Binding-site contacts:
Ligand atom N3 contacts residue LYS18 of chain 1.C at 4.0 Å.
Ligand atom C6 contacts residue SER35 of chain 1.C at 4.0 Å.
Ligand atom C2 contacts residue SER19 of chain 1.C at 3.3 Å.
Ligand atom C4 contacts residue LYS18 of chain 1.C at 3.7 Å.
Ligand atom N6 contacts residue TRP34 of chain 1.C at 3.4 Å.
Ligand atom C2' contacts residue LYS18 of chain 1.C at 3.4 Å.
Ligand atom N6 contacts residue SER35 of chain 1.C at 2.8 Å (h-bond).
Ligand atom C2' contacts residue ASP133 of chain 1.C at 3.7 Å.
Ligand atom N3 contacts residue SER19 of chain 1.C at 3.5 Å.
Ligand atom N1 contacts residue ASN24 of chain 1.C at 3.0 Å (h-bond).
Ligand atom C2 contacts residue ASN24 of chain 1.C at 3.5 Å.
Ligand atom N3 contacts residue ASN20 of chain 1.C at 2.9 Å (h-bond).
Ligand atom C5' contacts residue LEU37 of chain 1.C at 3.8 Å (hydrophobic).
Ligand atom O5' contacts residue ASP133 of chain 1.C at 3.0 Å (salt-bridge).
Ligand atom O5' contacts residue ARG132 of chain 1.C at 3.5 Å.
Ligand atom N6 contacts residue LEU96 of chain 1.C at 3.2 Å.
Ligand atom C8 contacts residue ASP133 of chain 1.C at 3.5 Å.
Ligand atom C6 contacts residue ASN24 of chain 1.C at 4.0 Å.
Ligand atom O2' contacts residue ASN20 of chain 1.C at 3.6 Å.
Ligand atom N1 contacts residue SER19 of chain 1.C at 3.8 Å.
Ligand atom N1 contacts residue TRP34 of chain 1.C at 3.9 Å.
Ligand atom C9 contacts residue SER35 of chain 1.C at 3.4 Å.
Ligand atom C1' contacts residue ASN20 of chain 1.C at 3.9 Å.
Ligand atom C9 contacts residue TRP85 of chain 1.C at 3.5 Å (hydrophobic).
Ligand atom C2 contacts residue ASN20 of chain 1.C at 3.2 Å.
Ligand atom C8 contacts residue LYS18 of chain 1.C at 4.0 Å.
Ligand atom O2' contacts residue LYS18 of chain 1.C at 3.3 Å (salt-bridge).
Ligand atom C6 contacts residue TRP34 of chain 1.C at 3.7 Å (hydrophobic).
Ligand atom N9 contacts residue LYS18 of chain 1.C at 3.5 Å (salt-bridge).
Ligand atom C6 contacts residue LEU96 of chain 1.C at 3.8 Å (hydrophobic).
Ligand atom C9 contacts residue ASN24 of chain 1.C at 3.6 Å.
Ligand atom C4 contacts residue ASN20 of chain 1.C at 4.0 Å.
Ligand atom C9 contacts residue LEU96 of chain 1.C at 4.0 Å (hydrophobic).
Ligand atom P contacts residue ASP133 of chain 1.C at 4.0 Å.
Ligand atom C1' contacts residue LYS18 of chain 1.C at 3.7 Å.
Ligand atom O2' contacts residue ASP133 of chain 1.C at 4.0 Å.
Ligand atom N7 contacts residue LEU96 of chain 1.C at 3.6 Å.
Ligand atom C5 contacts residue LEU96 of chain 1.C at 3.9 Å (hydrophobic).
Ligand atom C9 contacts residue TRP34 of chain 1.C at 3.6 Å (hydrophobic).
Ligand atom OP2 contacts residue ASP133 of chain 1.C at 3.7 Å.

Sequence of chain 1.C:
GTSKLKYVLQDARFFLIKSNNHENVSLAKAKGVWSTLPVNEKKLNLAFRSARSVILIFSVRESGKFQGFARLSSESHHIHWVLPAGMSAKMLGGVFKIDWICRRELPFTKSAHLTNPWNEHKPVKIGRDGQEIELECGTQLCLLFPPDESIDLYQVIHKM

A small-molecule ligand and the protein it binds are described below.
Small molecule (SMILES): CNc1ncnc2c1ncn2[C@@H]1O[C@H](COP(=O)(O)O)[C@@H](OP(=O)(O)O)[C@H]1O